Sequence of chain 59.E:
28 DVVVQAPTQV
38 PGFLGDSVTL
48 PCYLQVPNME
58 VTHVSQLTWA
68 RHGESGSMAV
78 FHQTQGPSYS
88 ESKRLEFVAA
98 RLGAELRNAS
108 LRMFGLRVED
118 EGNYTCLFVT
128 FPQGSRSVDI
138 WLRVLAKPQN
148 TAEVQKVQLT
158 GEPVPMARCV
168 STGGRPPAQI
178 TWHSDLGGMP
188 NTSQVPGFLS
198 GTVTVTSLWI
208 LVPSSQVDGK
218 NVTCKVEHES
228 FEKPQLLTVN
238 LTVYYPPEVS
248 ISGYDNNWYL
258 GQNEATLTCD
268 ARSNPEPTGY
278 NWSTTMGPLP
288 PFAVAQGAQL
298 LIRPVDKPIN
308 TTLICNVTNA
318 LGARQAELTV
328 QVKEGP

The protein below binds the small molecule below.
Small molecule (SMILES): CC(=O)N[C@@H]1[C@@H](O)[C@H](O)[C@@H](CO)O[C@H]1O

Binding-site contacts:
Ligand atom N2 contacts residue GLN322 of chain 59.E at 4.5 Å.
Ligand atom O5 contacts residue ASN313 of chain 59.E at 2.3 Å (h-bond).
Ligand atom O7 contacts residue GLN322 of chain 59.E at 4.4 Å.
Ligand atom C4 contacts residue ASN313 of chain 59.E at 4.2 Å.
Ligand atom C7 contacts residue GLN322 of chain 59.E at 3.9 Å.
Ligand atom C2 contacts residue ASN313 of chain 59.E at 2.4 Å.
Ligand atom O5 contacts residue THR315 of chain 59.E at 3.9 Å.
Ligand atom C5 contacts residue THR315 of chain 59.E at 4.0 Å.
Ligand atom O7 contacts residue ASN313 of chain 59.E at 3.6 Å.
Ligand atom N2 contacts residue ASN313 of chain 59.E at 3.0 Å (h-bond).
Ligand atom C3 contacts residue ASN313 of chain 59.E at 3.8 Å.
Ligand atom C7 contacts residue ASN313 of chain 59.E at 3.5 Å.
Ligand atom C8 contacts residue GLN322 of chain 59.E at 3.2 Å.
Ligand atom C5 contacts residue ASN313 of chain 59.E at 3.6 Å.
Ligand atom C6 contacts residue THR315 of chain 59.E at 3.8 Å.
Ligand atom C1 contacts residue ASN313 of chain 59.E at 1.4 Å.